Binding-site contacts:
Ligand atom C08 contacts residue GLU32 of chain 1.A at 3.4 Å.
Ligand atom C10 contacts residue LEU131 of chain 1.A at 3.8 Å (hydrophobic).
Ligand atom C07 contacts residue ILE130 of chain 1.A at 3.8 Å (hydrophobic).
Ligand atom C04 contacts residue COA1 of chain 1.B at 3.7 Å.
Ligand atom C12 contacts residue LYS129 of chain 1.A at 3.8 Å.
Ligand atom C10 contacts residue LYS129 of chain 1.A at 3.3 Å.
Ligand atom O13 contacts residue LEU46 of chain 1.A at 3.9 Å.
Ligand atom O01 contacts residue ILE130 of chain 1.A at 3.3 Å.
Ligand atom N02 contacts residue COA1 of chain 1.B at 3.3 Å (h-bond).
Ligand atom C08 contacts residue ILE102 of chain 1.A at 3.7 Å (hydrophobic).
Ligand atom C11 contacts residue ILE102 of chain 1.A at 3.8 Å (hydrophobic).
Ligand atom C10 contacts residue COA1 of chain 1.B at 3.3 Å.
Ligand atom C06 contacts residue GLU32 of chain 1.A at 3.8 Å.
Ligand atom O14 contacts residue GLU32 of chain 1.A at 2.6 Å (salt-bridge).
Ligand atom C10 contacts residue LEU165 of chain 1.A at 3.8 Å (hydrophobic).
Ligand atom O01 contacts residue LYS129 of chain 1.A at 3.4 Å (salt-bridge).
Ligand atom N02 contacts residue LEU165 of chain 1.A at 3.0 Å (h-bond).
Ligand atom C03 contacts residue MET106 of chain 1.A at 3.9 Å (hydrophobic).
Ligand atom O14 contacts residue LEU34 of chain 1.A at 3.6 Å.
Ligand atom C11 contacts residue ASN35 of chain 1.A at 3.7 Å.
Ligand atom O01 contacts residue PHE28 of chain 1.A at 3.6 Å.
Ligand atom O01 contacts residue COA1 of chain 1.B at 3.3 Å.
Ligand atom C07 contacts residue MET106 of chain 1.A at 3.5 Å (hydrophobic).
Ligand atom C05 contacts residue MET106 of chain 1.A at 3.6 Å (hydrophobic).
Ligand atom C12 contacts residue LEU165 of chain 1.A at 3.6 Å (hydrophobic).
Ligand atom C07 contacts residue PHE28 of chain 1.A at 3.6 Å (hydrophobic).
Ligand atom C04 contacts residue LYS129 of chain 1.A at 3.9 Å.
Ligand atom C12 contacts residue VAL164 of chain 1.A at 3.6 Å (hydrophobic).
Ligand atom C08 contacts residue ASN35 of chain 1.A at 3.9 Å.
Ligand atom O13 contacts residue ASN35 of chain 1.A at 2.8 Å (h-bond).
Ligand atom C12 contacts residue GLY128 of chain 1.A at 3.5 Å.
Ligand atom C12 contacts residue COA1 of chain 1.B at 3.7 Å.
Ligand atom N02 contacts residue LYS129 of chain 1.A at 3.5 Å (salt-bridge).
Ligand atom O13 contacts residue ILE102 of chain 1.A at 3.8 Å.
Ligand atom C09 contacts residue PHE28 of chain 1.A at 3.7 Å (hydrophobic).
Ligand atom O14 contacts residue ASN35 of chain 1.A at 3.1 Å (h-bond).
Ligand atom C11 contacts residue PHE28 of chain 1.A at 3.8 Å (hydrophobic).
Ligand atom O14 contacts residue ILE102 of chain 1.A at 3.5 Å.
Ligand atom O01 contacts residue LEU131 of chain 1.A at 2.9 Å (h-bond).
Ligand atom O13 contacts residue PHE99 of chain 1.A at 3.4 Å.

A small-molecule ligand and the protein it binds are described below.
Small molecule (SMILES): CC(=O)NCCc1ccc(O)c(O)c1

Sequence of chain 1.A:
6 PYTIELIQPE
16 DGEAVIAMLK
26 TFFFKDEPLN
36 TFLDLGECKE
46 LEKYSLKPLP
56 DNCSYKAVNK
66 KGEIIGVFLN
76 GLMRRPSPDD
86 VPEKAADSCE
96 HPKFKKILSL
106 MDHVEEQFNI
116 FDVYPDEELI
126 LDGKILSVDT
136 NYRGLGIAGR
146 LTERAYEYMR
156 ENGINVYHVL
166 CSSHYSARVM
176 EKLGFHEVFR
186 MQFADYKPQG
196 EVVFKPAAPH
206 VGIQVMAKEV